The protein below binds the small molecule below.
Small molecule (SMILES): O=c1nc[nH]c2c1ncn2CCN(CCN(CCP(=O)(O)O)CCP(=O)(O)O)CCP(=O)(O)O

Binding-site contacts:
Ligand atom PBF contacts residue SER126 of chain 1.C at 3.4 Å.
Ligand atom C6 contacts residue LYS153 of chain 1.C at 3.7 Å.
Ligand atom C8 contacts residue ASP125 of chain 1.C at 3.6 Å.
Ligand atom OAD contacts residue ASP181 of chain 1.C at 2.7 Å (salt-bridge).
Ligand atom OAE contacts residue ASP125 of chain 1.C at 2.7 Å (salt-bridge).
Ligand atom OAE contacts residue SER126 of chain 1.C at 3.1 Å (h-bond).
Ligand atom O6 contacts residue LYS153 of chain 1.C at 2.9 Å (salt-bridge).
Ligand atom OAB contacts residue SER126 of chain 1.C at 3.3 Å (h-bond).
Ligand atom OAF contacts residue SER126 of chain 1.C at 2.6 Å (h-bond).
Ligand atom O6 contacts residue ASP173 of chain 1.C at 3.7 Å.
Ligand atom PBH contacts residue MG1 of chain 1.L at 3.7 Å.
Ligand atom OAB contacts residue THR129 of chain 1.C at 3.0 Å (h-bond).
Ligand atom OAF contacts residue ASP125 of chain 1.C at 3.2 Å.
Ligand atom OAD contacts residue MG1 of chain 1.L at 2.3 Å.
Ligand atom O6 contacts residue PHE174 of chain 1.C at 3.6 Å.
Ligand atom C6 contacts residue PHE174 of chain 1.C at 3.5 Å (hydrophobic).
Ligand atom OAJ contacts residue ARG187 of chain 1.C at 3.4 Å (salt-bridge).
Ligand atom OAJ contacts residue LYS65 of chain 1.C at 3.1 Å (salt-bridge).
Ligand atom PBH contacts residue ARG187 of chain 1.C at 3.7 Å.
Ligand atom C5 contacts residue LYS153 of chain 1.C at 3.7 Å.
Ligand atom OAG contacts residue SER91 of chain 1.C at 3.7 Å.
Ligand atom OAI contacts residue GLY66 of chain 1.C at 2.7 Å (h-bond).
Ligand atom O6 contacts residue VAL175 of chain 1.C at 3.0 Å (h-bond).
Ligand atom CAP contacts residue THR129 of chain 1.C at 3.8 Å.
Ligand atom OAC contacts residue SER91 of chain 1.C at 3.6 Å.
Ligand atom OAI contacts residue LYS65 of chain 1.C at 3.2 Å (salt-bridge).
Ligand atom PBF contacts residue GLY127 of chain 1.C at 3.8 Å.
Ligand atom C2 contacts residue VAL175 of chain 1.C at 3.5 Å (hydrophobic).
Ligand atom OAJ contacts residue LEU64 of chain 1.C at 3.6 Å (h-bond).
Ligand atom OAE contacts residue VAL124 of chain 1.C at 3.7 Å.
Ligand atom OAI contacts residue ARG187 of chain 1.C at 3.6 Å (salt-bridge).
Ligand atom N1 contacts residue VAL175 of chain 1.C at 2.6 Å (h-bond).
Ligand atom N1 contacts residue PHE174 of chain 1.C at 3.4 Å.
Ligand atom N7 contacts residue LYS153 of chain 1.C at 3.1 Å (salt-bridge).
Ligand atom OAD contacts residue ARG187 of chain 1.C at 3.2 Å (salt-bridge).
Ligand atom C6 contacts residue VAL175 of chain 1.C at 3.5 Å (hydrophobic).
Ligand atom OAE contacts residue GLY127 of chain 1.C at 2.8 Å (h-bond).
Ligand atom C2 contacts residue ASP181 of chain 1.C at 3.5 Å.
Ligand atom OAB contacts residue LEU128 of chain 1.C at 3.4 Å (h-bond).
Ligand atom C2 contacts residue PHE174 of chain 1.C at 3.5 Å (hydrophobic).

Sequence of chain 1.C:
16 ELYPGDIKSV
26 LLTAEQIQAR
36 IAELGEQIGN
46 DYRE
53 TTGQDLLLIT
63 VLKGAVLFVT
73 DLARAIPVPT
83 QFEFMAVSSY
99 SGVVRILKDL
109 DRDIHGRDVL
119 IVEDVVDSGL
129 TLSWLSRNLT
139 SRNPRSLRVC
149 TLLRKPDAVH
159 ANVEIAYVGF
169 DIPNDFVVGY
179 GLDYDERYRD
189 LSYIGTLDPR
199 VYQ